Sequence of chain 2.B:
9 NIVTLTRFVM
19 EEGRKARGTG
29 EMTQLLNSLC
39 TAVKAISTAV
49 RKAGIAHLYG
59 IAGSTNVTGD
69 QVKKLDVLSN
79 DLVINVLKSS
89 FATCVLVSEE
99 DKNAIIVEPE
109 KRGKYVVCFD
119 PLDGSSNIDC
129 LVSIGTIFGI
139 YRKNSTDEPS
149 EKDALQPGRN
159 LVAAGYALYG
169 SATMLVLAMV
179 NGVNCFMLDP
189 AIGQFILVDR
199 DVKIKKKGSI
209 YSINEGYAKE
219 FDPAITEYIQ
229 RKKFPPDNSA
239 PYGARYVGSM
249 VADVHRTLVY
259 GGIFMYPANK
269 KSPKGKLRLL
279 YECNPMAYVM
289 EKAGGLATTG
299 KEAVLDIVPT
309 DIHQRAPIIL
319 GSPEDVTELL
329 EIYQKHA

Binding-site contacts:
Ligand atom O2P contacts residue LYS274 of chain 2.A at 3.9 Å.
Ligand atom O6 contacts residue LYS274 of chain 2.A at 3.2 Å (salt-bridge).
Ligand atom C1 contacts residue ASP121 of chain 2.A at 3.8 Å.
Ligand atom O2P contacts residue TYR264 of chain 2.A at 2.5 Å (h-bond).
Ligand atom C3 contacts residue ASP121 of chain 2.A at 3.9 Å.
Ligand atom O2 contacts residue GLY122 of chain 2.A at 3.8 Å.
Ligand atom C6 contacts residue TYR244 of chain 2.A at 3.6 Å (hydrophobic).
Ligand atom P contacts residue TYR244 of chain 2.A at 3.9 Å.
Ligand atom O2P contacts residue ASN212 of chain 2.A at 4.0 Å.
Ligand atom P contacts residue TYR264 of chain 2.A at 3.7 Å.
Ligand atom C6 contacts residue GLY246 of chain 2.A at 3.6 Å.
Ligand atom C4 contacts residue GLY246 of chain 2.A at 3.3 Å.
Ligand atom C1 contacts residue GLU280 of chain 2.A at 3.7 Å.
Ligand atom O6 contacts residue TYR264 of chain 2.A at 3.8 Å.
Ligand atom C3 contacts residue MET248 of chain 2.A at 3.8 Å (hydrophobic).
Ligand atom O1 contacts residue ASP121 of chain 2.A at 2.4 Å (salt-bridge).
Ligand atom O3 contacts residue SER247 of chain 2.A at 3.7 Å.
Ligand atom O4 contacts residue MET248 of chain 2.A at 3.7 Å.
Ligand atom O1 contacts residue MG1 of chain 2.D at 2.4 Å.
Ligand atom O2P contacts residue TYR215 of chain 2.A at 2.7 Å (h-bond).
Ligand atom O3 contacts residue GLY246 of chain 2.A at 3.9 Å.
Ligand atom O3P contacts residue TYR244 of chain 2.A at 2.7 Å (h-bond).
Ligand atom O2 contacts residue GLY246 of chain 2.A at 4.0 Å.
Ligand atom O3 contacts residue MET248 of chain 2.A at 2.9 Å (h-bond).
Ligand atom C4 contacts residue MET248 of chain 2.A at 3.8 Å (hydrophobic).
Ligand atom C1 contacts residue MG1 of chain 2.D at 3.7 Å.
Ligand atom O3 contacts residue ASP121 of chain 2.A at 2.9 Å (salt-bridge).
Ligand atom C1 contacts residue PO41 of chain 2.G at 3.5 Å.
Ligand atom O3P contacts residue ARG243 of chain 2.B at 3.6 Å.
Ligand atom O1 contacts residue PO41 of chain 2.G at 3.0 Å (h-bond).
Ligand atom O3P contacts residue ASN212 of chain 2.A at 2.8 Å (h-bond).
Ligand atom O1P contacts residue ARG243 of chain 2.B at 3.0 Å (salt-bridge).
Ligand atom O3 contacts residue GLY122 of chain 2.A at 3.9 Å.
Ligand atom P contacts residue TYR215 of chain 2.A at 3.9 Å.
Ligand atom O3P contacts residue TYR264 of chain 2.A at 3.8 Å.
Ligand atom O5 contacts residue LYS274 of chain 2.A at 3.1 Å (salt-bridge).
Ligand atom P contacts residue ASN212 of chain 2.A at 3.6 Å.
Ligand atom O2 contacts residue PO41 of chain 2.G at 3.2 Å (h-bond).
Ligand atom O1 contacts residue GLU280 of chain 2.A at 2.7 Å (salt-bridge).
Ligand atom O1P contacts residue ASN212 of chain 2.A at 3.5 Å (h-bond).

Sequence of chain 2.A:
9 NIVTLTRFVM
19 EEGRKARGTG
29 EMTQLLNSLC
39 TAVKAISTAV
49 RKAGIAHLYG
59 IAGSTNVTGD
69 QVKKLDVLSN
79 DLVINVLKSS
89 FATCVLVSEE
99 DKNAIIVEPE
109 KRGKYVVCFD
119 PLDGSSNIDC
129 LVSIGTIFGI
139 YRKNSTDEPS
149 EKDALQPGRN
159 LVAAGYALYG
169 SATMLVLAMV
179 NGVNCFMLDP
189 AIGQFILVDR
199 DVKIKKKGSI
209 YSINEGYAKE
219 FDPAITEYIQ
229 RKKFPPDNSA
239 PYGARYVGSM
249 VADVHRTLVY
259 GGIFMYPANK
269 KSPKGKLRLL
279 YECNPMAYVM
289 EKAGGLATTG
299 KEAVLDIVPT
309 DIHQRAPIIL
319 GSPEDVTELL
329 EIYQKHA

The protein below binds the small molecule below.
Small molecule (SMILES): O=P(O)(O)OC[C@H]1O[C@](O)(CO)[C@@H](O)[C@@H]1O